Sequence of chain 44.E:
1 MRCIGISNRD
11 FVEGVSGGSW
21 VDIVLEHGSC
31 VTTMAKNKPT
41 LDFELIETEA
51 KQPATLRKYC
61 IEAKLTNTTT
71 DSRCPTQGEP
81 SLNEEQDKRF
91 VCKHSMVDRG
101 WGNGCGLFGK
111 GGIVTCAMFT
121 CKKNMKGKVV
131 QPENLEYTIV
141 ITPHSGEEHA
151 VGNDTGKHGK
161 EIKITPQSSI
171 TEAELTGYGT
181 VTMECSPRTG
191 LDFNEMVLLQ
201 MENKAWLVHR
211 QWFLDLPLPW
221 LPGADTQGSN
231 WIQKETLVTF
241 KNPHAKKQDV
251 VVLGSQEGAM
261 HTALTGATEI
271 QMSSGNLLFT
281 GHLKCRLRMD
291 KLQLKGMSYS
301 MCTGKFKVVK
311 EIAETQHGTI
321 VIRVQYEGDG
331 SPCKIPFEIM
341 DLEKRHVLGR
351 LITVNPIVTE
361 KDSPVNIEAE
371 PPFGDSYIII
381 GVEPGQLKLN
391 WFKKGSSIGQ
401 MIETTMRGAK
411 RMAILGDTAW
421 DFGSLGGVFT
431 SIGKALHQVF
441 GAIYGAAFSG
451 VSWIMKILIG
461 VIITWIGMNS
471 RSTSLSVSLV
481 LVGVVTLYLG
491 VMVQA

Binding-site contacts:
Ligand atom C2 contacts residue ASN153 of chain 44.E at 2.4 Å.
Ligand atom C5 contacts residue ASN153 of chain 44.E at 3.6 Å.
Ligand atom C3 contacts residue HIS149 of chain 44.E at 4.5 Å.
Ligand atom C4 contacts residue ASN153 of chain 44.E at 4.2 Å.
Ligand atom O5 contacts residue HIS149 of chain 44.E at 3.5 Å (h-bond).
Ligand atom O5 contacts residue ASN153 of chain 44.E at 2.3 Å (h-bond).
Ligand atom O6 contacts residue ASN153 of chain 44.E at 4.5 Å.
Ligand atom C3 contacts residue ASN153 of chain 44.E at 3.8 Å.
Ligand atom C7 contacts residue HIS149 of chain 44.E at 4.5 Å.
Ligand atom C7 contacts residue ASN153 of chain 44.E at 3.3 Å.
Ligand atom C1 contacts residue HIS149 of chain 44.E at 3.6 Å.
Ligand atom O7 contacts residue HIS149 of chain 44.E at 3.6 Å.
Ligand atom O6 contacts residue HIS158 of chain 44.E at 2.8 Å (h-bond).
Ligand atom O6 contacts residue GLY156 of chain 44.E at 4.5 Å.
Ligand atom O5 contacts residue HIS158 of chain 44.E at 3.1 Å (h-bond).
Ligand atom C6 contacts residue HIS158 of chain 44.E at 4.0 Å.
Ligand atom C6 contacts residue HIS149 of chain 44.E at 4.2 Å.
Ligand atom C1 contacts residue THR155 of chain 44.E at 4.0 Å.
Ligand atom C1 contacts residue HIS158 of chain 44.E at 3.9 Å.
Ligand atom C5 contacts residue HIS149 of chain 44.E at 4.4 Å.
Ligand atom C4 contacts residue HIS149 of chain 44.E at 4.4 Å.
Ligand atom O7 contacts residue ASN153 of chain 44.E at 3.3 Å (h-bond).
Ligand atom O6 contacts residue HIS149 of chain 44.E at 3.0 Å (h-bond).
Ligand atom C2 contacts residue HIS149 of chain 44.E at 3.7 Å.
Ligand atom C8 contacts residue GLY102 of chain 44.C at 3.3 Å.
Ligand atom O3 contacts residue HIS149 of chain 44.E at 4.2 Å.
Ligand atom C5 contacts residue HIS158 of chain 44.E at 4.2 Å.
Ligand atom O5 contacts residue THR155 of chain 44.E at 4.3 Å.
Ligand atom N2 contacts residue ASN153 of chain 44.E at 2.9 Å (h-bond).
Ligand atom C1 contacts residue ASN153 of chain 44.E at 1.4 Å.
Ligand atom C8 contacts residue ASN153 of chain 44.E at 4.0 Å.

The small molecule below binds the protein below.
Small molecule (SMILES): CC(=O)N[C@H]1[C@H](O[C@H]2[C@H](O)[C@@H](NC(C)=O)CO[C@@H]2CO)O[C@H](CO)[C@@H](O)[C@@H]1O

Sequence of chain 44.C:
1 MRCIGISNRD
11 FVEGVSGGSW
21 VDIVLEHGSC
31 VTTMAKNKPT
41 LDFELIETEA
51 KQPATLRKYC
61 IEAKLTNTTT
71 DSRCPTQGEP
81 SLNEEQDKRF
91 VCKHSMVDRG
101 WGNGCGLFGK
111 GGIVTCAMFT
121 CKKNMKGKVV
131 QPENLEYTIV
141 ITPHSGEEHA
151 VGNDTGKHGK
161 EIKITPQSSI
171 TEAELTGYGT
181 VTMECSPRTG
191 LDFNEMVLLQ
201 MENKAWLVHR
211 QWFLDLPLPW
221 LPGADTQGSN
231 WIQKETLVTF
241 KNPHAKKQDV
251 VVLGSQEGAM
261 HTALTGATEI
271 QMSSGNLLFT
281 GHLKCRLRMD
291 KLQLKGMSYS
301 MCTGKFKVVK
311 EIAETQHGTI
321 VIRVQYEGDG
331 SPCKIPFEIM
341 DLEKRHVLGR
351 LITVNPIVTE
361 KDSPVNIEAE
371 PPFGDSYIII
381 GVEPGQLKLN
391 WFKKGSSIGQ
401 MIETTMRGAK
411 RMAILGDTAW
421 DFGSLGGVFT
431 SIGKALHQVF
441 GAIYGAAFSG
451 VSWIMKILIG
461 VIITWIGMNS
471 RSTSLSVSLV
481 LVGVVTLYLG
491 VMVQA